Binding-site contacts:
Ligand atom C1 contacts residue ASN14 of chain 2.A at 1.5 Å.
Ligand atom C8 contacts residue ASN30 of chain 2.A at 3.6 Å.
Ligand atom O7 contacts residue THR16 of chain 2.A at 4.0 Å.
Ligand atom C7 contacts residue ASN14 of chain 2.A at 3.3 Å.
Ligand atom C7 contacts residue ASN30 of chain 2.A at 4.5 Å.
Ligand atom C3 contacts residue ASN14 of chain 2.A at 3.8 Å.
Ligand atom C5 contacts residue ASN14 of chain 2.A at 3.7 Å.
Ligand atom O5 contacts residue ASN14 of chain 2.A at 2.4 Å (h-bond).
Ligand atom N2 contacts residue ASN30 of chain 2.A at 4.5 Å.
Ligand atom O7 contacts residue ASN14 of chain 2.A at 3.2 Å (h-bond).
Ligand atom C4 contacts residue ASN14 of chain 2.A at 4.2 Å.
Ligand atom C8 contacts residue THR16 of chain 2.A at 3.1 Å.
Ligand atom C8 contacts residue ASN14 of chain 2.A at 3.4 Å.
Ligand atom C2 contacts residue ASN14 of chain 2.A at 2.5 Å.
Ligand atom C7 contacts residue THR16 of chain 2.A at 4.1 Å.
Ligand atom C8 contacts residue THR29 of chain 2.A at 3.5 Å.
Ligand atom N2 contacts residue ASN14 of chain 2.A at 3.0 Å (h-bond).

The protein below binds the small molecule below.
Small molecule (SMILES): CC(=O)N[C@@H]1[C@@H](O)[C@H](O)[C@@H](CO)O[C@H]1O

Sequence of chain 2.A:
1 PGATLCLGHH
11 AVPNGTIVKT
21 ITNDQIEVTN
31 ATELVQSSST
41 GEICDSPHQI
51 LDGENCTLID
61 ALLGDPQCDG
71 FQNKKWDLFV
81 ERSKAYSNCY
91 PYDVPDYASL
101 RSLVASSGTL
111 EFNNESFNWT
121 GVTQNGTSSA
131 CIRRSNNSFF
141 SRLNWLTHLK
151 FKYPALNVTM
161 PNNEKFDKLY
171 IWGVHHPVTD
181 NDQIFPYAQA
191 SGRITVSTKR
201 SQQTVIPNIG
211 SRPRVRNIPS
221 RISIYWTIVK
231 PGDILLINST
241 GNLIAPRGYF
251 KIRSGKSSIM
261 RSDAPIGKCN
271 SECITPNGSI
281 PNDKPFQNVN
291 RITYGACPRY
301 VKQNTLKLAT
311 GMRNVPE